Binding-site contacts:
Ligand atom C1 contacts residue ASN154 of chain 2.B at 1.4 Å.
Ligand atom O5 contacts residue ASN154 of chain 2.B at 2.4 Å (h-bond).
Ligand atom O5 contacts residue GLU150 of chain 2.B at 3.6 Å.
Ligand atom C1 contacts residue SER151 of chain 2.B at 4.1 Å.
Ligand atom C2 contacts residue THR156 of chain 2.B at 4.4 Å.
Ligand atom O5 contacts residue ALA147 of chain 2.B at 4.5 Å.
Ligand atom O5 contacts residue THR156 of chain 2.B at 4.2 Å.
Ligand atom C8 contacts residue THR156 of chain 2.B at 4.1 Å.
Ligand atom N2 contacts residue THR156 of chain 2.B at 4.0 Å.
Ligand atom O7 contacts residue ASN154 of chain 2.B at 3.6 Å.
Ligand atom C1 contacts residue THR156 of chain 2.B at 3.5 Å.
Ligand atom C5 contacts residue ASN154 of chain 2.B at 3.7 Å.
Ligand atom C3 contacts residue ASN154 of chain 2.B at 3.8 Å.
Ligand atom C7 contacts residue ASN154 of chain 2.B at 3.5 Å.
Ligand atom O6 contacts residue ALA147 of chain 2.B at 3.6 Å (h-bond).
Ligand atom O5 contacts residue SER151 of chain 2.B at 3.9 Å.
Ligand atom C6 contacts residue ALA147 of chain 2.B at 3.5 Å (hydrophobic).
Ligand atom C2 contacts residue ASN154 of chain 2.B at 2.5 Å.
Ligand atom C4 contacts residue ASN154 of chain 2.B at 4.2 Å.
Ligand atom C1 contacts residue GLU150 of chain 2.B at 4.2 Å.
Ligand atom O6 contacts residue GLU150 of chain 2.B at 3.6 Å.
Ligand atom N2 contacts residue ASN154 of chain 2.B at 3.0 Å (h-bond).
Ligand atom C7 contacts residue THR156 of chain 2.B at 4.5 Å.

Sequence of chain 2.B:
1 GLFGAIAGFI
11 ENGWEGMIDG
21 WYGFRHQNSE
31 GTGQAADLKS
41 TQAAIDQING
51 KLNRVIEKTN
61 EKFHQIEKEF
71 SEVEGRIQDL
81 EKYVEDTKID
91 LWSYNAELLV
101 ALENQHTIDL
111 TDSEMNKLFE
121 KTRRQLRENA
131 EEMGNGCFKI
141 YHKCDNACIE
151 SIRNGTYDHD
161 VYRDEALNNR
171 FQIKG

This protein binds this small molecule.
Small molecule (SMILES): CC(=O)N[C@@H]1[C@@H](O)[C@H](O)[C@@H](CO)O[C@H]1O